Sequence of chain 1.C:
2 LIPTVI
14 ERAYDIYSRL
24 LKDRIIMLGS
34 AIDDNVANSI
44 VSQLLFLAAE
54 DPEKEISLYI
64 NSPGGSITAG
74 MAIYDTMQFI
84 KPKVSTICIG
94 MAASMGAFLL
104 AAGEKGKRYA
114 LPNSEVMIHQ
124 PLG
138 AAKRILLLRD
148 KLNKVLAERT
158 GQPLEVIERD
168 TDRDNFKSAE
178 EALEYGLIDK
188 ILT

Binding-site contacts:
Ligand atom CD2 contacts residue PHE82 of chain 1.B at 3.9 Å (hydrophobic).
Ligand atom F2 contacts residue THR79 of chain 1.B at 3.5 Å.
Ligand atom CB contacts residue TYR112 of chain 1.C at 3.7 Å (hydrophobic).
Ligand atom CE1 contacts residue ILE92 of chain 1.C at 3.5 Å (hydrophobic).
Ligand atom O contacts residue TYR62 of chain 1.C at 3.1 Å (h-bond).
Ligand atom CD contacts residue TYR112 of chain 1.C at 3.9 Å (hydrophobic).
Ligand atom C8 contacts residue TYR62 of chain 1.C at 3.5 Å (hydrophobic).
Ligand atom CB contacts residue ILE90 of chain 1.C at 3.8 Å (hydrophobic).
Ligand atom C4 contacts residue ARG22 of chain 1.C at 3.7 Å.
Ligand atom C9 contacts residue TYR62 of chain 1.C at 3.7 Å (hydrophobic).
Ligand atom CD2 contacts residue LEU48 of chain 1.B at 3.9 Å (hydrophobic).
Ligand atom C4 contacts residue ASP26 of chain 1.C at 3.5 Å.
Ligand atom N contacts residue TYR62 of chain 1.C at 2.9 Å (h-bond).
Ligand atom F2 contacts residue ASP78 of chain 1.B at 3.8 Å.
Ligand atom F2 contacts residue LEU114 of chain 1.C at 3.9 Å.
Ligand atom O contacts residue LYS110 of chain 1.C at 2.9 Å (salt-bridge).
Ligand atom F1 contacts residue LEU48 of chain 1.B at 3.9 Å.
Ligand atom F1 contacts residue VAL44 of chain 1.B at 3.6 Å.
Ligand atom CB contacts residue TYR62 of chain 1.C at 3.8 Å (hydrophobic).
Ligand atom N contacts residue SER60 of chain 1.C at 3.6 Å.
Ligand atom O contacts residue SER60 of chain 1.C at 3.4 Å (h-bond).
Ligand atom CG contacts residue LYS110 of chain 1.C at 3.9 Å.
Ligand atom F1 contacts residue ILE92 of chain 1.C at 2.7 Å.
Ligand atom CE contacts residue ILE28 of chain 1.C at 3.8 Å (hydrophobic).
Ligand atom O2 contacts residue LEU48 of chain 1.B at 3.7 Å.
Ligand atom CD1 contacts residue LEU48 of chain 1.B at 3.9 Å (hydrophobic).
Ligand atom CG contacts residue TYR112 of chain 1.C at 3.5 Å (hydrophobic).
Ligand atom C contacts residue TYR62 of chain 1.C at 3.9 Å (hydrophobic).
Ligand atom C7 contacts residue LEU48 of chain 1.B at 3.5 Å (hydrophobic).
Ligand atom CZ contacts residue THR79 of chain 1.B at 3.7 Å.
Ligand atom CE1 contacts residue LEU48 of chain 1.B at 3.8 Å (hydrophobic).
Ligand atom CE contacts residue ASP26 of chain 1.C at 3.4 Å.
Ligand atom CD contacts residue SER60 of chain 1.C at 3.7 Å.
Ligand atom C contacts residue SER60 of chain 1.C at 3.5 Å.
Ligand atom CD1 contacts residue TYR62 of chain 1.C at 3.9 Å (hydrophobic).
Ligand atom CD contacts residue TYR62 of chain 1.C at 3.4 Å (hydrophobic).
Ligand atom F2 contacts residue PHE82 of chain 1.B at 3.3 Å.
Ligand atom O contacts residue PHE82 of chain 1.B at 3.6 Å.
Ligand atom CZ contacts residue LEU114 of chain 1.C at 3.5 Å (hydrophobic).
Ligand atom C8 contacts residue ILE28 of chain 1.C at 3.6 Å (hydrophobic).

This small molecule binds to this protein.
Small molecule (SMILES): C[C@@H]1C[C@H]2C(=O)OC[C@H](NC(=O)[C@H](Cc3cc(F)cc(F)c3)NC(=O)CCC3CCCCC3)C(=O)N3CCC[C@H]3C(=O)N3CC=CC[C@H]3C(=O)N[C@@H](C)C(=O)N2C1

Sequence of chain 1.B:
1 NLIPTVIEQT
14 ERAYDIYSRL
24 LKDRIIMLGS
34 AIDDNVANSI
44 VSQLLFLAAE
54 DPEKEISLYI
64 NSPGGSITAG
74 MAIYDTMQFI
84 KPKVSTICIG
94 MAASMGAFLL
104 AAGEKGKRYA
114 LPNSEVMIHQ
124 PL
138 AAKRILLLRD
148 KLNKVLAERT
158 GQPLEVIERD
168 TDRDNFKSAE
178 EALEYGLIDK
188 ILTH